The small molecule below binds the protein below.
Small molecule (SMILES): Cc1cccc2c1CC[C@H](CN1CCC(c3c(Cl)cccc3Cl)CC1)C[C@@H]2O

Sequence of chain 1.A:
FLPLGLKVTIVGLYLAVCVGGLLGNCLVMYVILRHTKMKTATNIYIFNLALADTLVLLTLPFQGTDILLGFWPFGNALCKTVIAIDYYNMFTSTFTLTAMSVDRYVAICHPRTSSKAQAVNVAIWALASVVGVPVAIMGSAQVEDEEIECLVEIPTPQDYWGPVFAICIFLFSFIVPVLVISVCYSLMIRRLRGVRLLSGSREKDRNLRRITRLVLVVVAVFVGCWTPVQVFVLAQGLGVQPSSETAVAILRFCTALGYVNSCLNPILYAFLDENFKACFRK

Binding-site contacts:
Ligand atom CLAD contacts residue ASP204 of chain 1.A at 3.5 Å.
Ligand atom CAA contacts residue GLN181 of chain 1.A at 3.8 Å.
Ligand atom CAH contacts residue GLN354 of chain 1.A at 3.3 Å.
Ligand atom CAL contacts residue GLN181 of chain 1.A at 3.3 Å.
Ligand atom CAW contacts residue GLN181 of chain 1.A at 3.8 Å.
Ligand atom CAR contacts residue ASP204 of chain 1.A at 3.5 Å.
Ligand atom CAK contacts residue GLN181 of chain 1.A at 3.6 Å.
Ligand atom CLAD contacts residue TYR205 of chain 1.A at 3.5 Å.
Ligand atom CAF contacts residue TRP190 of chain 1.A at 4.0 Å (hydrophobic).
Ligand atom CAA contacts residue ARG376 of chain 1.A at 3.9 Å.
Ligand atom OAB contacts residue CYS274 of chain 1.A at 4.1 Å.
Ligand atom CLAC contacts residue VAL357 of chain 1.A at 3.3 Å.
Ligand atom CAN contacts residue VAL357 of chain 1.A at 4.1 Å (hydrophobic).
Ligand atom CAS contacts residue ASP184 of chain 1.A at 3.8 Å.
Ligand atom CAM contacts residue ASP204 of chain 1.A at 3.3 Å.
Ligand atom CAA contacts residue ASP184 of chain 1.A at 3.4 Å.
Ligand atom CAI contacts residue MET208 of chain 1.A at 4.1 Å (hydrophobic).
Ligand atom CAJ contacts residue CYS274 of chain 1.A at 3.9 Å (hydrophobic).
Ligand atom CAR contacts residue TYR383 of chain 1.A at 3.6 Å (hydrophobic).
Ligand atom CAE contacts residue MET208 of chain 1.A at 4.0 Å (hydrophobic).
Ligand atom CAG contacts residue ASP184 of chain 1.A at 3.6 Å.
Ligand atom CAS contacts residue GLN181 of chain 1.A at 3.9 Å.
Ligand atom CAO contacts residue ASP204 of chain 1.A at 3.1 Å.
Ligand atom CAR contacts residue THR379 of chain 1.A at 3.9 Å.
Ligand atom NBB contacts residue ASP204 of chain 1.A at 2.8 Å (salt-bridge).
Ligand atom CAU contacts residue TYR205 of chain 1.A at 4.0 Å (hydrophobic).
Ligand atom CAI contacts residue ILE293 of chain 1.A at 4.0 Å (hydrophobic).
Ligand atom CAO contacts residue TYR383 of chain 1.A at 4.0 Å (hydrophobic).
Ligand atom CAE contacts residue ILE293 of chain 1.A at 3.3 Å (hydrophobic).
Ligand atom OAB contacts residue ILE201 of chain 1.A at 3.6 Å.
Ligand atom CAA contacts residue ILE185 of chain 1.A at 4.0 Å (hydrophobic).
Ligand atom CAE contacts residue SER297 of chain 1.A at 3.8 Å.
Ligand atom CAQ contacts residue ASP204 of chain 1.A at 3.5 Å.
Ligand atom CAN contacts residue ASP204 of chain 1.A at 4.1 Å.
Ligand atom CAP contacts residue ASP204 of chain 1.A at 3.9 Å.
Ligand atom CAI contacts residue TYR205 of chain 1.A at 3.8 Å (hydrophobic).
Ligand atom CAF contacts residue CYS274 of chain 1.A at 3.7 Å (hydrophobic).
Ligand atom CAE contacts residue GLN354 of chain 1.A at 3.7 Å.
Ligand atom CLAC contacts residue GLN354 of chain 1.A at 3.7 Å.
Ligand atom CLAC contacts residue VAL353 of chain 1.A at 3.1 Å.